A small-molecule ligand and the protein it binds are described below.
Small molecule (SMILES): CC(=O)N[C@H]1[C@H](O[C@H]2[C@H](O)[C@@H](NC(C)=O)CO[C@@H]2CO)O[C@H](CO)[C@@H](O)[C@@H]1O

Binding-site contacts:
Ligand atom N2 contacts residue ASN590 of chain 1.A at 2.9 Å (h-bond).
Ligand atom C3 contacts residue ASN590 of chain 1.A at 3.8 Å.
Ligand atom C1 contacts residue ASN590 of chain 1.A at 1.4 Å.
Ligand atom C6 contacts residue ASN590 of chain 1.A at 4.2 Å.
Ligand atom C4 contacts residue ASN590 of chain 1.A at 4.2 Å.
Ligand atom C8 contacts residue ASN590 of chain 1.A at 4.5 Å.
Ligand atom O7 contacts residue ASN590 of chain 1.A at 3.5 Å (h-bond).
Ligand atom O5 contacts residue ASN590 of chain 1.A at 2.4 Å (h-bond).
Ligand atom C2 contacts residue ASN590 of chain 1.A at 2.5 Å.
Ligand atom C5 contacts residue ASN590 of chain 1.A at 3.7 Å.
Ligand atom C7 contacts residue ASN590 of chain 1.A at 3.4 Å.

Sequence of chain 1.A:
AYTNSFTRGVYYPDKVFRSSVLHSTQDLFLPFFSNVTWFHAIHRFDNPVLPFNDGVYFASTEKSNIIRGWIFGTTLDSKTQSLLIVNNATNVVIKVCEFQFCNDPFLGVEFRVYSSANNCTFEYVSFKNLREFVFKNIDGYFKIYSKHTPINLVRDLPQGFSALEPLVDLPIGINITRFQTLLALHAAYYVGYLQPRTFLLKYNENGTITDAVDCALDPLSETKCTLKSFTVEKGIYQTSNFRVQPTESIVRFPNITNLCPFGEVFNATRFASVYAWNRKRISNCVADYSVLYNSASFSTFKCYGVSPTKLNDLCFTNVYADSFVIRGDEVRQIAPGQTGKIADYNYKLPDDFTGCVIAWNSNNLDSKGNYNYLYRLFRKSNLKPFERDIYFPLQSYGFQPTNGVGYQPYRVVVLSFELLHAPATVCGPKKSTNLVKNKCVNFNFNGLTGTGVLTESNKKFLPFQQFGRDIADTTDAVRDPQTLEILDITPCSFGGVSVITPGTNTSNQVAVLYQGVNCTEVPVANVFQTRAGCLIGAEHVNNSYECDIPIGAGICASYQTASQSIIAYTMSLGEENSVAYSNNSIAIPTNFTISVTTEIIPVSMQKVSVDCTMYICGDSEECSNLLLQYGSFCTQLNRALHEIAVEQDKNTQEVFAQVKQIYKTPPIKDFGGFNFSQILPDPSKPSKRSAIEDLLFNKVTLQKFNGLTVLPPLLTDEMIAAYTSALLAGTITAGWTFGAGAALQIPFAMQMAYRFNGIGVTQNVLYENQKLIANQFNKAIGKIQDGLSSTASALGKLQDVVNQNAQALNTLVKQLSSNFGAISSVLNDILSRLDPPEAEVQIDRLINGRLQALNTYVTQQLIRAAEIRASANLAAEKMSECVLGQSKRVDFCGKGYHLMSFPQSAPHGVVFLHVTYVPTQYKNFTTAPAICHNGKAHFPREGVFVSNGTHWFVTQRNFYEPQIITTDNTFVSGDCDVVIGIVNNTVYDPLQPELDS